Sequence of chain 1.A:
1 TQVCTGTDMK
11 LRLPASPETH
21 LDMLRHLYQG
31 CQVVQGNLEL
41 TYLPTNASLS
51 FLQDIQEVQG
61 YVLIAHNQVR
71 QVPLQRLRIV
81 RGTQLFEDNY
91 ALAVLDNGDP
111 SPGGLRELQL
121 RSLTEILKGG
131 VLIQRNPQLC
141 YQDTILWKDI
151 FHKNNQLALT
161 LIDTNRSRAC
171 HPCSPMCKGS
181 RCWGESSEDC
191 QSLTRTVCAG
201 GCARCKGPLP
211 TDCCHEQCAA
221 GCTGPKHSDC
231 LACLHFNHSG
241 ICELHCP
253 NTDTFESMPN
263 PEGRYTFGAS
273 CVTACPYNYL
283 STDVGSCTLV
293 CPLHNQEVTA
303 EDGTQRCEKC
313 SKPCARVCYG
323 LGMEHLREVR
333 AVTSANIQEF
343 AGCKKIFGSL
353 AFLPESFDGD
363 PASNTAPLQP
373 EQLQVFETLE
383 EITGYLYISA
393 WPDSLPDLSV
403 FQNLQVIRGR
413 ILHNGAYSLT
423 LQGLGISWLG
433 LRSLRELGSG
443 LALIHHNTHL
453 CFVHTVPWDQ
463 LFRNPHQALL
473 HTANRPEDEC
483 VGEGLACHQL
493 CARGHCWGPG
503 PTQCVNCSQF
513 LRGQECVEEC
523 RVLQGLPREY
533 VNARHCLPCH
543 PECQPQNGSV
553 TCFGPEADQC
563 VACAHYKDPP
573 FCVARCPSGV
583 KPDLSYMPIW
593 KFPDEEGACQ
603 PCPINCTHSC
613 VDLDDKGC

This small molecule binds to this protein.
Small molecule (SMILES): CC(=O)N[C@H]1[C@H](O[C@H]2[C@H](O)[C@@H](NC(C)=O)CO[C@@H]2CO[C@@H]2O[C@@H](C)[C@@H](O)[C@@H](O)[C@@H]2O)O[C@H](CO)[C@@H](O[C@@H]2O[C@H](CO)[C@@H](O)[C@H](O)[C@@H]2O)[C@@H]1O

Binding-site contacts:
Ligand atom N2 contacts residue ASN165 of chain 1.A at 2.9 Å (h-bond).
Ligand atom C7 contacts residue ASN165 of chain 1.A at 3.6 Å.
Ligand atom C1 contacts residue ASN165 of chain 1.A at 1.4 Å.
Ligand atom C8 contacts residue ASP163 of chain 1.A at 3.5 Å.
Ligand atom C1 contacts residue ASP163 of chain 1.A at 4.0 Å.
Ligand atom C7 contacts residue ASP163 of chain 1.A at 3.1 Å.
Ligand atom O7 contacts residue ASN165 of chain 1.A at 3.9 Å.
Ligand atom C4 contacts residue ASN165 of chain 1.A at 4.2 Å.
Ligand atom O7 contacts residue GLN134 of chain 1.A at 3.6 Å.
Ligand atom C2 contacts residue ASN165 of chain 1.A at 2.4 Å.
Ligand atom C5 contacts residue ASN165 of chain 1.A at 3.6 Å.
Ligand atom O5 contacts residue ASN165 of chain 1.A at 2.4 Å (h-bond).
Ligand atom N2 contacts residue ASP163 of chain 1.A at 3.5 Å (salt-bridge).
Ligand atom C6 contacts residue ARG135 of chain 1.A at 4.2 Å.
Ligand atom O7 contacts residue ASP163 of chain 1.A at 3.3 Å (salt-bridge).
Ligand atom C3 contacts residue ASN165 of chain 1.A at 3.8 Å.
Ligand atom C2 contacts residue ASP163 of chain 1.A at 4.0 Å.